Sequence of chain 1.A:
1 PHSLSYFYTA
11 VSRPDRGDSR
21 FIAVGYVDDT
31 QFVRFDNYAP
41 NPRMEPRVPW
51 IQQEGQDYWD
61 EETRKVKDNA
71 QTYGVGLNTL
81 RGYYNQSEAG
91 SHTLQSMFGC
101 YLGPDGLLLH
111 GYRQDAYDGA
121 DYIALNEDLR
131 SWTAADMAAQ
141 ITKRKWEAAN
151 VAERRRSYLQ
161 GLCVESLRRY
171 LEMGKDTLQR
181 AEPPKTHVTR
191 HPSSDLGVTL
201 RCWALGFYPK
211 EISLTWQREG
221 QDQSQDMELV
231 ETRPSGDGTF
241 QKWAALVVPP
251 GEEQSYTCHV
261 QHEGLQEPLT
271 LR

This small molecule binds to this protein.
Small molecule (SMILES): CC(C)[C@H](NC(=O)[C@@H](NC(=O)[C@H](CC(=O)O)NC(=O)[C@H](CO)NC(=O)[C@@H](N)CCC(=O)O)[C@@H](C)O)C(=O)NCC(=O)N[C@@H](CC1=CN=C2CC=CC=C12)C(=O)N[C@@H](CO)C(=O)N[C@H](C=O)CC1=CN=C2C=CC=CC12

Binding-site contacts:
Ligand atom O contacts residue TYR158 of chain 1.A at 2.6 Å (h-bond).
Ligand atom O contacts residue ASN69 of chain 1.A at 3.0 Å (h-bond).
Ligand atom O contacts residue TRP146 of chain 1.A at 2.8 Å (h-bond).
Ligand atom OD2 contacts residue ARG155 of chain 1.A at 2.8 Å (salt-bridge).
Ligand atom O contacts residue TYR6 of chain 1.A at 3.4 Å.
Ligand atom OD2 contacts residue TYR158 of chain 1.A at 3.4 Å.
Ligand atom C contacts residue TYR158 of chain 1.A at 3.6 Å (hydrophobic).
Ligand atom C contacts residue TYR83 of chain 1.A at 3.4 Å (hydrophobic).
Ligand atom N contacts residue ASN69 of chain 1.A at 2.8 Å (h-bond).
Ligand atom OG contacts residue GLU62 of chain 1.A at 2.4 Å (salt-bridge).
Ligand atom CA contacts residue TYR170 of chain 1.A at 3.4 Å (hydrophobic).
Ligand atom OG1 contacts residue ARG154 of chain 1.A at 3.0 Å (salt-bridge).
Ligand atom OE2 contacts residue ARG169 of chain 1.A at 2.8 Å (salt-bridge).
Ligand atom C contacts residue THR142 of chain 1.A at 3.3 Å.
Ligand atom O contacts residue TYR158 of chain 1.A at 3.6 Å.
Ligand atom CE3 contacts residue GLY76 of chain 1.A at 3.5 Å.
Ligand atom CG contacts residue TYR158 of chain 1.A at 3.5 Å (hydrophobic).
Ligand atom OD1 contacts residue TYR158 of chain 1.A at 3.5 Å.
Ligand atom N contacts residue GLU62 of chain 1.A at 3.0 Å (salt-bridge).
Ligand atom O contacts residue LYS145 of chain 1.A at 2.9 Å (salt-bridge).
Ligand atom N contacts residue TYR158 of chain 1.A at 3.4 Å.
Ligand atom O contacts residue THR72 of chain 1.A at 2.8 Å (h-bond).
Ligand atom N contacts residue TYR170 of chain 1.A at 2.7 Å (h-bond).
Ligand atom N contacts residue SER166 of chain 1.A at 3.2 Å (h-bond).
Ligand atom OD1 contacts residue ARG155 of chain 1.A at 3.3 Å (salt-bridge).
Ligand atom C contacts residue TYR6 of chain 1.A at 3.4 Å (hydrophobic).
Ligand atom O contacts residue ASN69 of chain 1.A at 3.3 Å (h-bond).
Ligand atom CE2 contacts residue ASP115 of chain 1.A at 3.6 Å.
Ligand atom O contacts residue ARG154 of chain 1.A at 3.1 Å (salt-bridge).
Ligand atom CA contacts residue TYR6 of chain 1.A at 3.3 Å (hydrophobic).
Ligand atom CA contacts residue GLU62 of chain 1.A at 3.3 Å.
Ligand atom CG contacts residue TYR170 of chain 1.A at 3.3 Å (hydrophobic).
Ligand atom NE1 contacts residue ASP115 of chain 1.A at 2.9 Å (salt-bridge).
Ligand atom CA contacts residue THR72 of chain 1.A at 3.5 Å.
Ligand atom O contacts residue ARG155 of chain 1.A at 3.1 Å (salt-bridge).
Ligand atom CG2 contacts residue LYS65 of chain 1.A at 3.3 Å.
Ligand atom O contacts residue TYR83 of chain 1.A at 3.0 Å (h-bond).
Ligand atom N contacts residue TYR6 of chain 1.A at 2.9 Å (h-bond).
Ligand atom CB contacts residue GLU62 of chain 1.A at 3.4 Å.
Ligand atom CB contacts residue GLU62 of chain 1.A at 3.5 Å.